The small molecule below binds the protein below.
Small molecule (SMILES): COc1ccc2[nH]cc(CCN)c2c1

Binding-site contacts:
Ligand atom C6 contacts residue PHE161 of chain 1.A at 4.4 Å (hydrophobic).
Ligand atom C11 contacts residue TRP45 of chain 1.A at 4.4 Å (hydrophobic).
Ligand atom C6 contacts residue PHE136 of chain 1.A at 4.1 Å (hydrophobic).
Ligand atom O1 contacts residue ASN132 of chain 1.B at 3.8 Å.
Ligand atom C5 contacts residue PHE136 of chain 1.A at 4.5 Å (hydrophobic).
Ligand atom O1 contacts residue ASN96 of chain 1.B at 3.7 Å.
Ligand atom C2 contacts residue ASN132 of chain 1.B at 3.9 Å.
Ligand atom C9 contacts residue ASP138 of chain 1.A at 3.9 Å.
Ligand atom N2 contacts residue ASP138 of chain 1.A at 4.1 Å.
Ligand atom O1 contacts residue ASP101 of chain 1.A at 4.4 Å.
Ligand atom C7 contacts residue ASN132 of chain 1.B at 3.8 Å.
Ligand atom C6 contacts residue TRP100 of chain 1.A at 4.3 Å (hydrophobic).
Ligand atom C1 contacts residue ASN132 of chain 1.B at 3.2 Å.
Ligand atom N1 contacts residue ASP138 of chain 1.A at 3.9 Å.
Ligand atom C1 contacts residue ASN96 of chain 1.B at 3.5 Å.
Ligand atom N1 contacts residue ILE157 of chain 1.B at 3.5 Å.
Ligand atom C8 contacts residue ILE157 of chain 1.B at 4.0 Å (hydrophobic).
Ligand atom C10 contacts residue ASP138 of chain 1.A at 3.7 Å.
Ligand atom C5 contacts residue ILE157 of chain 1.B at 4.3 Å (hydrophobic).
Ligand atom C8 contacts residue ASP138 of chain 1.A at 2.9 Å.
Ligand atom N1 contacts residue PHE136 of chain 1.A at 4.3 Å.
Ligand atom O1 contacts residue TRP100 of chain 1.A at 4.4 Å.
Ligand atom C2 contacts residue TRP100 of chain 1.A at 4.3 Å (hydrophobic).
Ligand atom C7 contacts residue TRP100 of chain 1.A at 3.6 Å (hydrophobic).

Sequence of chain 1.A:
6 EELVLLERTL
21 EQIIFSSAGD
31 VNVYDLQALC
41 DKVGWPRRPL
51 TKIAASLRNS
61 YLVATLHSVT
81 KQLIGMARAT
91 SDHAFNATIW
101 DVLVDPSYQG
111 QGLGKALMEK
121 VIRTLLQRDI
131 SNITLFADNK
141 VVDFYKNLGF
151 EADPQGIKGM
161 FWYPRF

Sequence of chain 1.B:
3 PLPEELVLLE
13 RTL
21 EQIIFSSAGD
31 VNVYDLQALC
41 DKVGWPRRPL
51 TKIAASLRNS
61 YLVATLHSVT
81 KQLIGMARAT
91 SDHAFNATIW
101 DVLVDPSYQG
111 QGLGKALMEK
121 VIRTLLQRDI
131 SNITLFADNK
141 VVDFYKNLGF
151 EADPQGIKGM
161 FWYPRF